Sequence of chain 26.F:
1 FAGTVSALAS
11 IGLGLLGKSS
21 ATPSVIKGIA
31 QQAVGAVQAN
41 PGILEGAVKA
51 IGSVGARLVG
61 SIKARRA

This protein binds this small molecule.
Small molecule (SMILES): O=c1ccn([C@@H]2O[C@H](CO[P](=O)(O)O[C@H]3[C@@H](O)[C@H](n4ccc(=O)[nH]c4=O)O[C@@H]3CO[P](=O)(O)O[C@H]3[C@@H](O)[C@H](n4ccc(=O)[nH]c4=O)O[C@@H]3CO[P](=O)(O)O[C@H]3[C@@H](O)[C@H](n4ccc(=O)[nH]c4=O)O[C@@H]3CO)[C@@H](O)[C@H]2O)c(=O)[nH]1

Binding-site contacts:
Ligand atom C4 contacts residue ARG65 of chain 26.F at 3.7 Å.
Ligand atom N3 contacts residue ARG65 of chain 26.F at 3.3 Å (salt-bridge).
Ligand atom C2 contacts residue LYS49 of chain 26.F at 3.9 Å.
Ligand atom C2 contacts residue ARG57 of chain 26.F at 3.4 Å.
Ligand atom C2' contacts residue LYS49 of chain 26.F at 4.0 Å.
Ligand atom O2' contacts residue LYS49 of chain 26.F at 3.4 Å.
Ligand atom C5 contacts residue ARG57 of chain 26.F at 3.6 Å.
Ligand atom N3 contacts residue ARG57 of chain 26.F at 3.1 Å.
Ligand atom C2 contacts residue ARG65 of chain 26.F at 4.4 Å.
Ligand atom N1 contacts residue LYS49 of chain 26.F at 4.3 Å.
Ligand atom N1 contacts residue ARG57 of chain 26.F at 2.7 Å (salt-bridge).
Ligand atom C4 contacts residue ARG57 of chain 26.F at 3.7 Å.
Ligand atom O4 contacts residue ARG57 of chain 26.F at 3.2 Å (salt-bridge).
Ligand atom O4 contacts residue ARG65 of chain 26.F at 3.3 Å (salt-bridge).
Ligand atom C1' contacts residue LYS49 of chain 26.F at 3.8 Å.
Ligand atom C6 contacts residue ARG57 of chain 26.F at 2.9 Å.
Ligand atom O2 contacts residue ARG65 of chain 26.F at 4.0 Å.
Ligand atom C2' contacts residue ARG57 of chain 26.F at 4.4 Å.
Ligand atom O2 contacts residue ARG57 of chain 26.F at 3.0 Å.
Ligand atom O2 contacts residue LYS49 of chain 26.F at 3.0 Å (salt-bridge).
Ligand atom O4' contacts residue ARG57 of chain 26.F at 3.0 Å (salt-bridge).
Ligand atom C1' contacts residue ARG57 of chain 26.F at 2.9 Å.